This small molecule binds to this protein.
Small molecule (SMILES): CC(=O)N[C@H]1[C@H](O[C@H]2[C@H](O)[C@@H](NC(C)=O)CO[C@@H]2CO)O[C@H](CO)[C@@H](O[C@@H]2O[C@H](CO)[C@@H](O)[C@H](O)[C@@H]2O)[C@@H]1O

Sequence of chain 1.A:
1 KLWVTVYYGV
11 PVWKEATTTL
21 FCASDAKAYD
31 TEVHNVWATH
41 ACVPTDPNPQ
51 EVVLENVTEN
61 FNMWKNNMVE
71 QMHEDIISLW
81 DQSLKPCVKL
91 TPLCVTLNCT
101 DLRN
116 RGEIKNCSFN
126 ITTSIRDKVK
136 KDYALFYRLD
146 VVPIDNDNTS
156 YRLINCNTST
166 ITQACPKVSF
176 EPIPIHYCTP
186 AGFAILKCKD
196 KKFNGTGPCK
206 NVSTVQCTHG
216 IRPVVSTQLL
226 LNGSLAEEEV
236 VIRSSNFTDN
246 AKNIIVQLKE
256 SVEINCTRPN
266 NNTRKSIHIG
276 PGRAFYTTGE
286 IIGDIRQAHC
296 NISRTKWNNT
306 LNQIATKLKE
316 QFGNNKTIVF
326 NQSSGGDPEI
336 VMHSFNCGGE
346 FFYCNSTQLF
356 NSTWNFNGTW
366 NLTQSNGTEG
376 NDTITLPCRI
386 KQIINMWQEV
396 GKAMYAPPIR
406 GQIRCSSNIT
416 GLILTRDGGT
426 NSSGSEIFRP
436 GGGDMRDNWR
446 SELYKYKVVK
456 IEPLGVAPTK

Binding-site contacts:
Ligand atom O6 contacts residue ASN356 of chain 1.A at 3.5 Å.
Ligand atom O5 contacts residue ASN356 of chain 1.A at 2.6 Å (h-bond).
Ligand atom C1 contacts residue PHE355 of chain 1.A at 3.5 Å (hydrophobic).
Ligand atom C5 contacts residue ASN356 of chain 1.A at 4.0 Å.
Ligand atom C1 contacts residue ASN356 of chain 1.A at 2.8 Å.
Ligand atom O5 contacts residue PHE355 of chain 1.A at 4.1 Å.
Ligand atom C2 contacts residue ASN356 of chain 1.A at 4.0 Å.
Ligand atom C6 contacts residue ASN356 of chain 1.A at 4.3 Å.